A small-molecule ligand and the protein it binds are described below.
Small molecule (SMILES): OC[C@H]1O[C@H](O)[C@H](O)[C@@H](O)[C@@H]1O

Sequence of chain 1.B:
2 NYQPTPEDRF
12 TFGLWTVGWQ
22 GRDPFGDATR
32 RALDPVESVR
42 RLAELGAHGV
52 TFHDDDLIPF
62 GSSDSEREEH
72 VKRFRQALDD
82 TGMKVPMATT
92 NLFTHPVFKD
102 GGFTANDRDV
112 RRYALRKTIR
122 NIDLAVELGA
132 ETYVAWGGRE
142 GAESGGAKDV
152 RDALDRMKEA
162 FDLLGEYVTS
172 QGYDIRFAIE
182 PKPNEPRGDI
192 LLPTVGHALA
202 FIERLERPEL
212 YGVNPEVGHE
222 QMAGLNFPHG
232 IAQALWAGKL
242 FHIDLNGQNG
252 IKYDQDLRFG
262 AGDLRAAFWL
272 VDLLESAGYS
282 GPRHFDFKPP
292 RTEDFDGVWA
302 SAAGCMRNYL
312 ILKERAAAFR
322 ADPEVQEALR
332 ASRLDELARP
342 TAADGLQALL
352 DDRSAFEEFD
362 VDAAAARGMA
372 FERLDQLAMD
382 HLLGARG

Binding-site contacts:
Ligand atom O6 contacts residue HIS54 of chain 1.B at 3.1 Å.
Ligand atom O1 contacts residue THR90 of chain 1.B at 3.7 Å.
Ligand atom O2 contacts residue ASP245 of chain 1.B at 2.7 Å (salt-bridge).
Ligand atom O6 contacts residue PHE94 of chain 1.B at 3.3 Å.
Ligand atom O5 contacts residue TRP137 of chain 1.B at 3.7 Å.
Ligand atom C3 contacts residue MN1 of chain 1.M at 3.1 Å.
Ligand atom O6 contacts residue GLC1 of chain 1.S at 2.2 Å (h-bond).
Ligand atom C3 contacts residue TRP137 of chain 1.B at 3.9 Å (hydrophobic).
Ligand atom O1 contacts residue TRP137 of chain 1.B at 3.8 Å.
Ligand atom O3 contacts residue MN1 of chain 1.M at 2.2 Å.
Ligand atom O3 contacts residue GLU181 of chain 1.B at 2.9 Å (salt-bridge).
Ligand atom O2 contacts residue GLU181 of chain 1.B at 2.3 Å (salt-bridge).
Ligand atom C5 contacts residue HIS54 of chain 1.B at 3.5 Å.
Ligand atom C5 contacts residue TRP137 of chain 1.B at 3.8 Å (hydrophobic).
Ligand atom C5 contacts residue GLC1 of chain 1.S at 2.9 Å.
Ligand atom O1 contacts residue VAL135 of chain 1.B at 3.9 Å.
Ligand atom C4 contacts residue GLC1 of chain 1.S at 2.8 Å.
Ligand atom O1 contacts residue GLU181 of chain 1.B at 3.5 Å (salt-bridge).
Ligand atom O4 contacts residue GLC1 of chain 1.S at 2.7 Å (h-bond).
Ligand atom O3 contacts residue GLU217 of chain 1.B at 3.0 Å (salt-bridge).
Ligand atom C3 contacts residue GLU181 of chain 1.B at 3.5 Å.
Ligand atom C6 contacts residue TRP16 of chain 1.B at 3.2 Å (hydrophobic).
Ligand atom C1 contacts residue TRP16 of chain 1.B at 3.9 Å (hydrophobic).
Ligand atom C6 contacts residue GLC1 of chain 1.S at 1.7 Å.
Ligand atom O6 contacts residue TRP16 of chain 1.B at 3.9 Å.
Ligand atom O4 contacts residue TRP137 of chain 1.B at 3.6 Å.
Ligand atom C3 contacts residue ASP287 of chain 1.B at 3.5 Å.
Ligand atom O1 contacts residue HIS54 of chain 1.B at 3.9 Å.
Ligand atom C2 contacts residue GLU181 of chain 1.B at 3.3 Å.
Ligand atom O2 contacts residue MN1 of chain 1.M at 2.1 Å.
Ligand atom C2 contacts residue MN1 of chain 1.M at 3.0 Å.
Ligand atom O3 contacts residue ASP287 of chain 1.B at 2.8 Å (salt-bridge).
Ligand atom C2 contacts residue ASP287 of chain 1.B at 3.3 Å.
Ligand atom C6 contacts residue HIS54 of chain 1.B at 3.5 Å.
Ligand atom C1 contacts residue HIS54 of chain 1.B at 3.4 Å.
Ligand atom C4 contacts residue ASP287 of chain 1.B at 3.9 Å.
Ligand atom O5 contacts residue HIS54 of chain 1.B at 2.7 Å (h-bond).
Ligand atom O4 contacts residue PHE26 of chain 2.A at 3.4 Å.
Ligand atom O3 contacts residue HIS220 of chain 1.B at 3.3 Å.
Ligand atom O2 contacts residue ASP287 of chain 1.B at 3.0 Å (salt-bridge).

Sequence of chain 2.A:
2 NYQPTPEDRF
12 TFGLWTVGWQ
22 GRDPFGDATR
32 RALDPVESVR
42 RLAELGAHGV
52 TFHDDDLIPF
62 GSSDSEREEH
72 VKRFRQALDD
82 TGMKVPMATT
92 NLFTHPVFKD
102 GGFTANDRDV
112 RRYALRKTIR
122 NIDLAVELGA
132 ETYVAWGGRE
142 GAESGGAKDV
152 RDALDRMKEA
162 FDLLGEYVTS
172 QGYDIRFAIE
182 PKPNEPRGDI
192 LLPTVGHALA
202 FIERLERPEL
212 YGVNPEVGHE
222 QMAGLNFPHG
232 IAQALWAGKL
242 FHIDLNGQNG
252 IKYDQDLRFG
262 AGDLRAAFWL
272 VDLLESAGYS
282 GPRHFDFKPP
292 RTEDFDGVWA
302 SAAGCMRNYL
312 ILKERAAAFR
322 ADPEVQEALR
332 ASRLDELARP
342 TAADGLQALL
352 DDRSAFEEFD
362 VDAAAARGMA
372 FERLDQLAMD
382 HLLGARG